A small-molecule ligand and the protein it binds are described below.
Small molecule (SMILES): Oc1c(Br)cc(Br)cc1Br

Sequence of chain 1.A:
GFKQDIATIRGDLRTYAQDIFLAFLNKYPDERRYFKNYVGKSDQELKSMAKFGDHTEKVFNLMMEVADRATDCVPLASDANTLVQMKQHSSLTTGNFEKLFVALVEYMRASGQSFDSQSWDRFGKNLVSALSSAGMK

Binding-site contacts:
Ligand atom C1 contacts residue LEU100 of chain 1.A at 2.7 Å (hydrophobic).
Ligand atom C6 contacts residue LEU100 of chain 1.A at 2.8 Å (hydrophobic).
Ligand atom C5 contacts residue LEU100 of chain 1.A at 2.0 Å (hydrophobic).
Ligand atom C6 contacts residue PHE24 of chain 1.A at 4.0 Å (hydrophobic).
Ligand atom BR4 contacts residue LEU100 of chain 1.A at 1.6 Å.
Ligand atom C3 contacts residue MET63 of chain 1.A at 3.5 Å (hydrophobic).
Ligand atom BR2 contacts residue PHE60 of chain 1.A at 4.1 Å.
Ligand atom C2 contacts residue VAL59 of chain 1.A at 3.1 Å (hydrophobic).
Ligand atom C3 contacts residue LEU100 of chain 1.A at 2.4 Å (hydrophobic).
Ligand atom BR2 contacts residue HEM1 of chain 1.C at 3.2 Å.
Ligand atom BR6 contacts residue HEM1 of chain 1.C at 3.5 Å.
Ligand atom C4 contacts residue LEU100 of chain 1.A at 1.4 Å (hydrophobic).
Ligand atom C6 contacts residue PHE21 of chain 1.A at 3.6 Å (hydrophobic).
Ligand atom BR4 contacts residue PHE24 of chain 1.A at 3.6 Å.
Ligand atom C5 contacts residue PHE21 of chain 1.A at 3.5 Å (hydrophobic).
Ligand atom C3 contacts residue PHE60 of chain 1.A at 3.1 Å (hydrophobic).
Ligand atom C2 contacts residue HEM1 of chain 1.C at 4.1 Å.
Ligand atom BR6 contacts residue PHE21 of chain 1.A at 3.2 Å.
Ligand atom O1 contacts residue HEM1 of chain 1.C at 2.9 Å.
Ligand atom BR6 contacts residue PHE35 of chain 1.A at 3.4 Å.
Ligand atom C4 contacts residue PHE60 of chain 1.A at 3.6 Å (hydrophobic).
Ligand atom C6 contacts residue OXY1 of chain 1.E at 3.1 Å.
Ligand atom BR4 contacts residue PHE60 of chain 1.A at 3.8 Å.
Ligand atom BR2 contacts residue MET63 of chain 1.A at 2.9 Å.
Ligand atom BR2 contacts residue LEU100 of chain 1.A at 3.8 Å.
Ligand atom C6 contacts residue HEM1 of chain 1.C at 4.1 Å.
Ligand atom BR6 contacts residue OXY1 of chain 1.E at 2.6 Å.
Ligand atom C1 contacts residue HEM1 of chain 1.C at 3.6 Å.
Ligand atom BR4 contacts residue ILE20 of chain 1.A at 3.4 Å.
Ligand atom C1 contacts residue VAL59 of chain 1.A at 3.3 Å (hydrophobic).
Ligand atom C2 contacts residue PHE60 of chain 1.A at 3.8 Å (hydrophobic).
Ligand atom O1 contacts residue LEU100 of chain 1.A at 3.6 Å.
Ligand atom O1 contacts residue VAL59 of chain 1.A at 3.0 Å.
Ligand atom BR6 contacts residue PHE24 of chain 1.A at 3.5 Å.
Ligand atom C1 contacts residue OXY1 of chain 1.E at 3.0 Å.
Ligand atom C2 contacts residue LEU100 of chain 1.A at 2.5 Å (hydrophobic).
Ligand atom BR2 contacts residue VAL59 of chain 1.A at 2.5 Å.
Ligand atom C2 contacts residue MET63 of chain 1.A at 3.6 Å (hydrophobic).
Ligand atom C5 contacts residue PHE24 of chain 1.A at 3.3 Å (hydrophobic).
Ligand atom O1 contacts residue OXY1 of chain 1.E at 2.3 Å (h-bond).